The protein below binds the small molecule below.
Small molecule (SMILES): Nc1nc2cc[nH]c2c(=O)[nH]1

Sequence of chain 1.A:
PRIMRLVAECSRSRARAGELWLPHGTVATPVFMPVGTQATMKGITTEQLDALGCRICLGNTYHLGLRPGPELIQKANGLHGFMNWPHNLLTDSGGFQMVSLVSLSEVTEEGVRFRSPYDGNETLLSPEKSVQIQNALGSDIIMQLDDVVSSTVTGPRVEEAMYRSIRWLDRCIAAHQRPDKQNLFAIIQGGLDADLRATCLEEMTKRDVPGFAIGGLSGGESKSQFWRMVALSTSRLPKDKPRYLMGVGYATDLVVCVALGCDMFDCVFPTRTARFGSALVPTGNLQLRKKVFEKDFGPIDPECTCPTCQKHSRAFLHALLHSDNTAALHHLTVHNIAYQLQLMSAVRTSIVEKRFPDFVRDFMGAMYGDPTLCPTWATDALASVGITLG

Binding-site contacts:
Ligand atom N2 contacts residue SER108 of chain 1.A at 3.1 Å (h-bond).
Ligand atom C2 contacts residue PHE111 of chain 1.A at 4.5 Å (hydrophobic).
Ligand atom N2 contacts residue ASP107 of chain 1.A at 3.4 Å (salt-bridge).
Ligand atom C2 contacts residue SER108 of chain 1.A at 4.4 Å.
Ligand atom C4 contacts residue PHE111 of chain 1.A at 4.3 Å (hydrophobic).
Ligand atom C9 contacts residue MET261 of chain 1.A at 4.3 Å (hydrophobic).
Ligand atom N7 contacts residue PHE111 of chain 1.A at 4.4 Å.
Ligand atom N1 contacts residue ASP161 of chain 1.A at 3.4 Å (salt-bridge).
Ligand atom N1 contacts residue GLN204 of chain 1.A at 4.5 Å.
Ligand atom N7 contacts residue MET261 of chain 1.A at 4.3 Å.
Ligand atom C6 contacts residue VAL163 of chain 1.A at 4.0 Å (hydrophobic).
Ligand atom O6 contacts residue GLN204 of chain 1.A at 3.7 Å.
Ligand atom C8 contacts residue MET261 of chain 1.A at 4.1 Å (hydrophobic).
Ligand atom C4 contacts residue ASP107 of chain 1.A at 4.2 Å.
Ligand atom N1 contacts residue VAL163 of chain 1.A at 3.7 Å.
Ligand atom N3 contacts residue MET261 of chain 1.A at 3.9 Å.
Ligand atom C9 contacts residue ASP107 of chain 1.A at 4.2 Å.
Ligand atom N3 contacts residue PHE111 of chain 1.A at 4.3 Å.
Ligand atom C2 contacts residue ASP107 of chain 1.A at 4.0 Å.
Ligand atom C6 contacts residue MET261 of chain 1.A at 4.5 Å (hydrophobic).
Ligand atom N3 contacts residue ASP107 of chain 1.A at 3.5 Å (salt-bridge).
Ligand atom O6 contacts residue GLY231 of chain 1.A at 3.5 Å (h-bond).
Ligand atom N2 contacts residue ASP161 of chain 1.A at 3.3 Å (salt-bridge).
Ligand atom C2 contacts residue VAL163 of chain 1.A at 4.5 Å (hydrophobic).
Ligand atom N2 contacts residue ILE202 of chain 1.A at 4.0 Å.
Ligand atom N7 contacts residue SER233 of chain 1.A at 4.4 Å.
Ligand atom O6 contacts residue GLY230 of chain 1.A at 3.8 Å.
Ligand atom N1 contacts residue ILE202 of chain 1.A at 4.5 Å.
Ligand atom O6 contacts residue ASP161 of chain 1.A at 4.0 Å.
Ligand atom O6 contacts residue VAL163 of chain 1.A at 3.9 Å.
Ligand atom C8 contacts residue SER233 of chain 1.A at 4.3 Å.
Ligand atom C4 contacts residue MET261 of chain 1.A at 4.0 Å (hydrophobic).
Ligand atom C2 contacts residue ASP161 of chain 1.A at 4.1 Å.
Ligand atom C9 contacts residue PHE111 of chain 1.A at 4.1 Å (hydrophobic).
Ligand atom C8 contacts residue PHE111 of chain 1.A at 4.0 Å (hydrophobic).
Ligand atom C6 contacts residue ASP161 of chain 1.A at 4.2 Å.
Ligand atom C6 contacts residue GLY231 of chain 1.A at 4.4 Å.
Ligand atom C2 contacts residue MET261 of chain 1.A at 4.3 Å (hydrophobic).
Ligand atom C5 contacts residue MET261 of chain 1.A at 4.3 Å (hydrophobic).
Ligand atom N2 contacts residue GLY110 of chain 1.A at 4.2 Å.